The small molecule below binds the protein below.
Small molecule (SMILES): CNC(=O)CN1C[C@@](C)(C(=O)Nc2cncc3ccccc23)c2cc(Cl)ccc2S1(=O)=O

Binding-site contacts:
Ligand atom CL contacts residue ASP187 of chain 1.A at 3.5 Å.
Ligand atom CL contacts residue MET165 of chain 1.A at 3.3 Å.
Ligand atom C19 contacts residue MET165 of chain 1.A at 3.6 Å (hydrophobic).
Ligand atom C8 contacts residue GLU166 of chain 1.A at 3.8 Å.
Ligand atom C9 contacts residue GLU166 of chain 1.A at 3.7 Å.
Ligand atom C20 contacts residue MET49 of chain 1.A at 3.6 Å (hydrophobic).
Ligand atom C contacts residue GLU166 of chain 1.A at 3.9 Å.
Ligand atom C5 contacts residue DMS1 of chain 1.I at 3.5 Å.
Ligand atom C18 contacts residue MET165 of chain 1.A at 3.3 Å (hydrophobic).
Ligand atom C8 contacts residue MET165 of chain 1.A at 3.8 Å (hydrophobic).
Ligand atom C8 contacts residue CYS145 of chain 1.A at 3.4 Å (hydrophobic).
Ligand atom C17 contacts residue HIS164 of chain 1.A at 3.7 Å.
Ligand atom C11 contacts residue ASN142 of chain 1.A at 3.6 Å.
Ligand atom C8 contacts residue HIS163 of chain 1.A at 3.4 Å.
Ligand atom C18 contacts residue MET49 of chain 1.A at 3.7 Å (hydrophobic).
Ligand atom O1 contacts residue MET165 of chain 1.A at 3.1 Å.
Ligand atom O3 contacts residue MET49 of chain 1.A at 3.6 Å.
Ligand atom C19 contacts residue ARG188 of chain 1.A at 3.6 Å.
Ligand atom C19 contacts residue MET49 of chain 1.A at 3.6 Å (hydrophobic).
Ligand atom C17 contacts residue MET49 of chain 1.A at 3.8 Å (hydrophobic).
Ligand atom C11 contacts residue GLU166 of chain 1.A at 3.4 Å.
Ligand atom C11 contacts residue LEU141 of chain 1.A at 3.6 Å (hydrophobic).
Ligand atom O3 contacts residue GLN189 of chain 1.A at 3.8 Å.
Ligand atom C9 contacts residue HIS163 of chain 1.A at 3.5 Å.
Ligand atom C21 contacts residue MET49 of chain 1.A at 3.8 Å (hydrophobic).
Ligand atom O2 contacts residue GLN189 of chain 1.A at 3.3 Å.
Ligand atom CL contacts residue HIS164 of chain 1.A at 3.7 Å.
Ligand atom C11 contacts residue PHE140 of chain 1.A at 3.6 Å (hydrophobic).
Ligand atom O1 contacts residue GLU166 of chain 1.A at 3.0 Å (salt-bridge).
Ligand atom C14 contacts residue ASN142 of chain 1.A at 3.6 Å.
Ligand atom C20 contacts residue MET165 of chain 1.A at 3.6 Å (hydrophobic).
Ligand atom C10 contacts residue GLU166 of chain 1.A at 3.8 Å.
Ligand atom C9 contacts residue PHE140 of chain 1.A at 3.7 Å (hydrophobic).
Ligand atom C13 contacts residue ASN142 of chain 1.A at 3.5 Å.
Ligand atom C20 contacts residue ARG188 of chain 1.A at 3.6 Å.
Ligand atom C9 contacts residue LEU141 of chain 1.A at 3.8 Å (hydrophobic).
Ligand atom N contacts residue GLU166 of chain 1.A at 3.4 Å (salt-bridge).
Ligand atom C17 contacts residue MET165 of chain 1.A at 3.5 Å (hydrophobic).
Ligand atom N3 contacts residue HIS163 of chain 1.A at 2.6 Å (h-bond).
Ligand atom C12 contacts residue ASN142 of chain 1.A at 3.7 Å.

Sequence of chain 1.B:
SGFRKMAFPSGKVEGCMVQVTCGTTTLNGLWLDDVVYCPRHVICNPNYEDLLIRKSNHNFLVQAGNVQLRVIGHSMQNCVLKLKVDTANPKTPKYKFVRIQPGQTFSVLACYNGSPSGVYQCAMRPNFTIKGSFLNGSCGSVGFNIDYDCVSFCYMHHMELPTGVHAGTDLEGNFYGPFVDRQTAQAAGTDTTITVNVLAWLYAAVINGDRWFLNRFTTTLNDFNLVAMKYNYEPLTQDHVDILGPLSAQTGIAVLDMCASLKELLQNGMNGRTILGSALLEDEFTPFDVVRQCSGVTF

Sequence of chain 1.A:
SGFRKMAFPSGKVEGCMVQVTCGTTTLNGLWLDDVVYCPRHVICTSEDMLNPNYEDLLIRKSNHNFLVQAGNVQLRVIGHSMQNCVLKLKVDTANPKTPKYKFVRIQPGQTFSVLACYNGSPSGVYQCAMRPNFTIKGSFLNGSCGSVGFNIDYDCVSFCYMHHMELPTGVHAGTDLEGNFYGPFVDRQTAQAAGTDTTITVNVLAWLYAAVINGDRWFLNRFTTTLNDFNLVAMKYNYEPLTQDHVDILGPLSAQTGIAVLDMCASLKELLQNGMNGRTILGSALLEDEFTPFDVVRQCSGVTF